Binding-site contacts:
Ligand atom C3 contacts residue HIS371 of chain 1.A at 4.2 Å.
Ligand atom C8 contacts residue ASN368 of chain 1.A at 3.4 Å.
Ligand atom C3 contacts residue ASN368 of chain 1.A at 3.8 Å.
Ligand atom N2 contacts residue THR370 of chain 1.A at 4.2 Å.
Ligand atom C4 contacts residue ASN368 of chain 1.A at 4.3 Å.
Ligand atom O7 contacts residue THR370 of chain 1.A at 4.5 Å.
Ligand atom C5 contacts residue ASN368 of chain 1.A at 3.7 Å.
Ligand atom O6 contacts residue ILE373 of chain 1.A at 3.3 Å.
Ligand atom O7 contacts residue GLY369 of chain 1.A at 3.3 Å.
Ligand atom O5 contacts residue ASN368 of chain 1.A at 2.4 Å (h-bond).
Ligand atom C8 contacts residue NAG1 of chain 1.T at 3.7 Å.
Ligand atom N2 contacts residue GLY369 of chain 1.A at 4.0 Å.
Ligand atom O7 contacts residue ASN368 of chain 1.A at 4.1 Å.
Ligand atom C1 contacts residue ASN368 of chain 1.A at 1.4 Å.
Ligand atom C2 contacts residue ASN368 of chain 1.A at 2.5 Å.
Ligand atom C7 contacts residue GLY369 of chain 1.A at 3.9 Å.
Ligand atom O4 contacts residue HIS371 of chain 1.A at 4.4 Å.
Ligand atom C7 contacts residue ASN368 of chain 1.A at 3.2 Å.
Ligand atom O5 contacts residue ILE373 of chain 1.A at 4.4 Å.
Ligand atom O7 contacts residue HIS371 of chain 1.A at 4.4 Å.
Ligand atom N2 contacts residue ASN368 of chain 1.A at 2.8 Å (h-bond).
Ligand atom C6 contacts residue ILE373 of chain 1.A at 4.2 Å (hydrophobic).

This protein binds this small molecule.
Small molecule (SMILES): CC(=O)N[C@H]1[C@H](O[C@H]2[C@H](O)[C@@H](NC(C)=O)CO[C@@H]2CO)O[C@H](CO)[C@@H](O)[C@@H]1O

Sequence of chain 1.A:
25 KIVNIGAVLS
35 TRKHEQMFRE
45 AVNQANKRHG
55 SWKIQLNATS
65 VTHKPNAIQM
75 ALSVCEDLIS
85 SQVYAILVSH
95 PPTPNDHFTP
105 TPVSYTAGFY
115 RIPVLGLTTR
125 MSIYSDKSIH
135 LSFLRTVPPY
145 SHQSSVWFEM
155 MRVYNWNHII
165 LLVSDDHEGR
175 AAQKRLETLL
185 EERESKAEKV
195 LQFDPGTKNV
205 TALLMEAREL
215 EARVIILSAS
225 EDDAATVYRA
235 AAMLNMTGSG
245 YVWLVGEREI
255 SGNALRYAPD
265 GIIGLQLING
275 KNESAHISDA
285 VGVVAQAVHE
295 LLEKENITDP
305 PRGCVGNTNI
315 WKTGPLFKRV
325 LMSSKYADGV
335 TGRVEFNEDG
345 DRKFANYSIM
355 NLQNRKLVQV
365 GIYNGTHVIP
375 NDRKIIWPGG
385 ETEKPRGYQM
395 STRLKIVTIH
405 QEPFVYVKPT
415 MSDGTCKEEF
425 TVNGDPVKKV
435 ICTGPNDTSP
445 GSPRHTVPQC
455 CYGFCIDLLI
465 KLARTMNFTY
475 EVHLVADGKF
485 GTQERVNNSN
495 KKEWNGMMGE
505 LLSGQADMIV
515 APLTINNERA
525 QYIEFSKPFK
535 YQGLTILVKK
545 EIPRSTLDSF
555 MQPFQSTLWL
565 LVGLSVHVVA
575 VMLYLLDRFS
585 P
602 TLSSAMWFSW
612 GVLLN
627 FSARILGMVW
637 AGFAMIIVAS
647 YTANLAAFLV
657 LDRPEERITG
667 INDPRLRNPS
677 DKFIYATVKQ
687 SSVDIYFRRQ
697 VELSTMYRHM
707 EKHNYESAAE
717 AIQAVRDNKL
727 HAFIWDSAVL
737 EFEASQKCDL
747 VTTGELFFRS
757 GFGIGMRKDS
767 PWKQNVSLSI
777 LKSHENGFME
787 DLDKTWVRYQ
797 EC